Sequence of chain 1.A:
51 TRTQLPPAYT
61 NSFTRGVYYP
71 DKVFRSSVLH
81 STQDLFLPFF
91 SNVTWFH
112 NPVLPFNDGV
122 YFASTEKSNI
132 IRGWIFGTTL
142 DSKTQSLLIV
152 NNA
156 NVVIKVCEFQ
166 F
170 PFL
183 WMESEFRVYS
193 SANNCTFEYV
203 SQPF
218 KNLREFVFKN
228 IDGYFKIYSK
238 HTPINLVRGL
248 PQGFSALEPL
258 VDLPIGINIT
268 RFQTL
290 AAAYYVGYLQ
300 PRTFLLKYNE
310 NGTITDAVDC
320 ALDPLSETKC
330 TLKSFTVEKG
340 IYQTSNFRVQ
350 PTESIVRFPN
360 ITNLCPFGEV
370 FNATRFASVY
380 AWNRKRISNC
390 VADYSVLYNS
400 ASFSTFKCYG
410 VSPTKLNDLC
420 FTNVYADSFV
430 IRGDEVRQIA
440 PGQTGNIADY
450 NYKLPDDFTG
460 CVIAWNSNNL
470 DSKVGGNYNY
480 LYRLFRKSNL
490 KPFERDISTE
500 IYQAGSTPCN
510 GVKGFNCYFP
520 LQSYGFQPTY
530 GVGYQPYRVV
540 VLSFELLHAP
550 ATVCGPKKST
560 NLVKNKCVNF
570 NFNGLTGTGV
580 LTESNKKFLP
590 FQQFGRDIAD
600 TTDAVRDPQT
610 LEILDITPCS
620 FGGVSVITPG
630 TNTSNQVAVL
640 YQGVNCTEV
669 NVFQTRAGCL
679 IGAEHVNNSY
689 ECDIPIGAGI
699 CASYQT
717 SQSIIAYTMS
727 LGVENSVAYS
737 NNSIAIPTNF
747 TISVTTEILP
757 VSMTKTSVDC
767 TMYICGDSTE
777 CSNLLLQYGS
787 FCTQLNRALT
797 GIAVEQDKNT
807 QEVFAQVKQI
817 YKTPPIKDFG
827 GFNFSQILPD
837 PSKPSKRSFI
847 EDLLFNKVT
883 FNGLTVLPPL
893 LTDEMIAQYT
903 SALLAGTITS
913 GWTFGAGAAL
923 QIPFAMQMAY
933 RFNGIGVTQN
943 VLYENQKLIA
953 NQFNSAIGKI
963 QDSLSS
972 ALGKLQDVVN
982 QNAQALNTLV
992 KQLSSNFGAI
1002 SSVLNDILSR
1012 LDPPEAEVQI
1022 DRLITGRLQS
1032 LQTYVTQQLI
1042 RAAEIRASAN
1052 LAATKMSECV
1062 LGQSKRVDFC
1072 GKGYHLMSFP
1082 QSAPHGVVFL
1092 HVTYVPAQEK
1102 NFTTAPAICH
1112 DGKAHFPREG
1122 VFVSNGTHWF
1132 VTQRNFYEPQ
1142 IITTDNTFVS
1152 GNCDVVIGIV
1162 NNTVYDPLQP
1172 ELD

Sequence of chain 1.B:
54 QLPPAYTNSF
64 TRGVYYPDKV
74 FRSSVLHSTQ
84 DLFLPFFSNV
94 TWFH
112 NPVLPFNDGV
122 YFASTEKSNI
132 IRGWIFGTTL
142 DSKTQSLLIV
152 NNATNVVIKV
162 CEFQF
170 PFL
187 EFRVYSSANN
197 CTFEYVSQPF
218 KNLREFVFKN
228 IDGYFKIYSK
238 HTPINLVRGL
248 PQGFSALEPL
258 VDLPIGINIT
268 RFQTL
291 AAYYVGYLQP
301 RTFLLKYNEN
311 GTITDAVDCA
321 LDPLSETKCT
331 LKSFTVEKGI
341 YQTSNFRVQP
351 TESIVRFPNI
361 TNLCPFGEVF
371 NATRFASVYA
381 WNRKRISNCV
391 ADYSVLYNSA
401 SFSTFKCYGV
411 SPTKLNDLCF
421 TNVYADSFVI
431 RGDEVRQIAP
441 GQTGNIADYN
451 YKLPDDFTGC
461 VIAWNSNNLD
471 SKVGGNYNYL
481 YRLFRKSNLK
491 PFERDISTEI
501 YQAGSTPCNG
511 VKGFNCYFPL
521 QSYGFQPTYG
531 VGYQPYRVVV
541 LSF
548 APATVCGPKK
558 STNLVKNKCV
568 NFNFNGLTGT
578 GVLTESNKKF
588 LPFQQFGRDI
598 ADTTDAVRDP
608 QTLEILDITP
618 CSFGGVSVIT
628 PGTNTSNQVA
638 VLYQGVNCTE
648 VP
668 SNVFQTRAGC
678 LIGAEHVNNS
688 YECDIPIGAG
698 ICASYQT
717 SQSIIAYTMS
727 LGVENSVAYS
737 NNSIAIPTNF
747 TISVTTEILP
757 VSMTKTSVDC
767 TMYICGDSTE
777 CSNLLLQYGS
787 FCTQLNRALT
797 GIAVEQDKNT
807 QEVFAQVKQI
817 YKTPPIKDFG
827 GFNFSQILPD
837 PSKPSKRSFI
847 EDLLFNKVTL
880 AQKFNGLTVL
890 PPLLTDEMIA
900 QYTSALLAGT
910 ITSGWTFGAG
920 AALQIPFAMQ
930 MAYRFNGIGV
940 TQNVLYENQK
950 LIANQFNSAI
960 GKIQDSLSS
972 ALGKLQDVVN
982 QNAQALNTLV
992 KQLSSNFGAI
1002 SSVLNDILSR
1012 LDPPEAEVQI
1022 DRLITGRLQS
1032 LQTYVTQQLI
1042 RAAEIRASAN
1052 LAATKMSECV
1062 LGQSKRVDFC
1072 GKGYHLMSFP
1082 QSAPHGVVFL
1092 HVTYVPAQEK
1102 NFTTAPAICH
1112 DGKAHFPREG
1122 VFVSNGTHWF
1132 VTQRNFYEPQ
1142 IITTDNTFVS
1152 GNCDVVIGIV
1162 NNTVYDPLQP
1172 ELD

Binding-site contacts:
Ligand atom C5 contacts residue ASN737 of chain 1.A at 3.7 Å.
Ligand atom C8 contacts residue ASN737 of chain 1.A at 4.3 Å.
Ligand atom N2 contacts residue ASN737 of chain 1.A at 2.9 Å (h-bond).
Ligand atom O7 contacts residue ASN737 of chain 1.A at 2.9 Å (h-bond).
Ligand atom O5 contacts residue ASN737 of chain 1.A at 2.4 Å (h-bond).
Ligand atom C1 contacts residue ASN737 of chain 1.A at 1.4 Å.
Ligand atom C3 contacts residue ASN737 of chain 1.A at 3.8 Å.
Ligand atom C7 contacts residue ASN737 of chain 1.A at 3.1 Å.
Ligand atom C8 contacts residue GLY1159 of chain 1.A at 4.3 Å.
Ligand atom C2 contacts residue ASN737 of chain 1.A at 2.5 Å.
Ligand atom C4 contacts residue ASN737 of chain 1.A at 4.2 Å.
Ligand atom O5 contacts residue ASP824 of chain 1.B at 4.1 Å.

This small molecule binds to this protein.
Small molecule (SMILES): CC(=O)N[C@@H]1[C@@H](O)[C@H](O)[C@@H](CO)O[C@H]1O